Sequence of chain 1.A:
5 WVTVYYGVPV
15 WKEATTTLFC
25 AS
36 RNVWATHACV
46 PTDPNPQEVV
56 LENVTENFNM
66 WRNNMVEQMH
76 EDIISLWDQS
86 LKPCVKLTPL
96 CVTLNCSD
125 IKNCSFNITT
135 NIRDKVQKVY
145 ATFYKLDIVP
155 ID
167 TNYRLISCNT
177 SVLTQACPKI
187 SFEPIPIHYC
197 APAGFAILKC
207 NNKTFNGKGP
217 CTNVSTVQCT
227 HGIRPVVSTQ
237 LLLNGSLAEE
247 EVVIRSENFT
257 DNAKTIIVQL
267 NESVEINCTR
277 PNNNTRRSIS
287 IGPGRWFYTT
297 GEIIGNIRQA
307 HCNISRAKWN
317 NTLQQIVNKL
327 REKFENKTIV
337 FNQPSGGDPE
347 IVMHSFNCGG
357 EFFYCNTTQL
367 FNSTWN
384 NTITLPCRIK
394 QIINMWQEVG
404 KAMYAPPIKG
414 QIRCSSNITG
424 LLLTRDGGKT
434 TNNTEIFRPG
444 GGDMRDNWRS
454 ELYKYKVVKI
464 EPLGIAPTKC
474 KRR

This small molecule binds to this protein.
Small molecule (SMILES): CC(=O)N[C@@H]1[C@@H](O)[C@H](O)[C@@H](CO)O[C@H]1O

Binding-site contacts:
Ligand atom C5 contacts residue ASN273 of chain 1.A at 3.8 Å.
Ligand atom C8 contacts residue ARG416 of chain 1.A at 4.2 Å.
Ligand atom C3 contacts residue GLU271 of chain 1.A at 4.4 Å.
Ligand atom C6 contacts residue GLU271 of chain 1.A at 4.0 Å.
Ligand atom O3 contacts residue GLU271 of chain 1.A at 4.4 Å.
Ligand atom O5 contacts residue ASN273 of chain 1.A at 2.5 Å (h-bond).
Ligand atom C7 contacts residue ASN273 of chain 1.A at 3.8 Å.
Ligand atom O4 contacts residue GLU271 of chain 1.A at 4.4 Å.
Ligand atom C3 contacts residue ASN273 of chain 1.A at 3.9 Å.
Ligand atom N2 contacts residue ASN273 of chain 1.A at 2.9 Å (h-bond).
Ligand atom O7 contacts residue SER418 of chain 1.A at 3.6 Å.
Ligand atom C4 contacts residue ASN273 of chain 1.A at 4.4 Å.
Ligand atom C2 contacts residue GLU271 of chain 1.A at 4.4 Å.
Ligand atom O7 contacts residue ASN273 of chain 1.A at 4.1 Å.
Ligand atom C4 contacts residue GLU271 of chain 1.A at 3.7 Å.
Ligand atom C2 contacts residue ASN273 of chain 1.A at 2.5 Å.
Ligand atom C1 contacts residue ASN273 of chain 1.A at 1.5 Å.